Binding-site contacts:
Ligand atom C2 contacts residue ASN23 of chain 1.A at 2.5 Å.
Ligand atom C8 contacts residue ASN23 of chain 1.A at 4.3 Å.
Ligand atom C5 contacts residue ASN23 of chain 1.A at 3.6 Å.
Ligand atom N2 contacts residue ASN23 of chain 1.A at 3.0 Å (h-bond).
Ligand atom C4 contacts residue ASN23 of chain 1.A at 4.2 Å.
Ligand atom C1 contacts residue ASN23 of chain 1.A at 1.4 Å.
Ligand atom C6 contacts residue GLN26 of chain 1.A at 4.1 Å.
Ligand atom C7 contacts residue ASN23 of chain 1.A at 3.1 Å.
Ligand atom O7 contacts residue ASN23 of chain 1.A at 2.9 Å (h-bond).
Ligand atom C1 contacts residue SER25 of chain 1.A at 3.8 Å.
Ligand atom C6 contacts residue SER25 of chain 1.A at 4.1 Å.
Ligand atom C1 contacts residue GLN26 of chain 1.A at 3.0 Å.
Ligand atom O5 contacts residue ASN23 of chain 1.A at 2.3 Å (h-bond).
Ligand atom C5 contacts residue SER25 of chain 1.A at 3.7 Å.
Ligand atom O6 contacts residue SER25 of chain 1.A at 3.4 Å.
Ligand atom C5 contacts residue GLN26 of chain 1.A at 4.0 Å.
Ligand atom C3 contacts residue ASN23 of chain 1.A at 3.8 Å.
Ligand atom O5 contacts residue GLN26 of chain 1.A at 2.6 Å (h-bond).
Ligand atom O5 contacts residue SER25 of chain 1.A at 3.6 Å.
Ligand atom C2 contacts residue GLN26 of chain 1.A at 4.1 Å.

Sequence of chain 1.A:
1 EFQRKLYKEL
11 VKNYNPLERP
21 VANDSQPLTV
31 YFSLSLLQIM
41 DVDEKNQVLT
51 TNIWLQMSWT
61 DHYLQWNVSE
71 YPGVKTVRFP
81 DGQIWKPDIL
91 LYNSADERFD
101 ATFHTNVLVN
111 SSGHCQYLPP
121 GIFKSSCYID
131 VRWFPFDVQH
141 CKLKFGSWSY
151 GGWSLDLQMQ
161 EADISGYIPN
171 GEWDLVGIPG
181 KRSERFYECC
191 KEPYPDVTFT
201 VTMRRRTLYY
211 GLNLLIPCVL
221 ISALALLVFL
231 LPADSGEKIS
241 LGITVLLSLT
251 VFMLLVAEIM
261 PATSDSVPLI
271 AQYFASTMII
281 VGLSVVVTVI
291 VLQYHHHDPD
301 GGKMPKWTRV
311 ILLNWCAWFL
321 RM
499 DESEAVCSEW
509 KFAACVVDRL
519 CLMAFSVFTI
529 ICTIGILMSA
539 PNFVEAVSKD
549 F

This small molecule binds to this protein.
Small molecule (SMILES): CC(=O)N[C@@H]1[C@@H](O)[C@H](O)[C@@H](CO)O[C@H]1O